This protein binds this small molecule.
Small molecule (SMILES): O=C1[C@H](O)O[C@H](CO)[C@@H](O)[C@@H]1O

Binding-site contacts:
Ligand atom C3 contacts residue GLN420 of chain 1.A at 3.5 Å.
Ligand atom O4 contacts residue THR141 of chain 1.A at 4.0 Å.
Ligand atom O3 contacts residue GLN420 of chain 1.A at 3.0 Å (h-bond).
Ligand atom O6 contacts residue ASP424 of chain 1.A at 2.9 Å (salt-bridge).
Ligand atom OAG contacts residue ASN565 of chain 1.A at 2.8 Å (h-bond).
Ligand atom O4 contacts residue HIS422 of chain 1.A at 3.5 Å (h-bond).
Ligand atom C5 contacts residue ASP424 of chain 1.A at 4.0 Å.
Ligand atom OAG contacts residue FAD1 of chain 1.C at 2.7 Å.
Ligand atom O4 contacts residue ARG444 of chain 1.A at 3.4 Å.
Ligand atom C2 contacts residue ASN565 of chain 1.A at 3.5 Å.
Ligand atom C1 contacts residue HIS520 of chain 1.A at 3.3 Å.
Ligand atom C6 contacts residue ARG444 of chain 1.A at 3.7 Å.
Ligand atom C4 contacts residue GLN420 of chain 1.A at 3.9 Å.
Ligand atom C4 contacts residue THR141 of chain 1.A at 3.7 Å.
Ligand atom O3 contacts residue ALA143 of chain 1.A at 4.1 Å.
Ligand atom O1 contacts residue VAL518 of chain 1.A at 2.7 Å (h-bond).
Ligand atom O3 contacts residue FAD1 of chain 1.C at 2.8 Å (h-bond).
Ligand atom O1 contacts residue FAD1 of chain 1.C at 3.2 Å.
Ligand atom O1 contacts residue HIS520 of chain 1.A at 2.9 Å (h-bond).
Ligand atom C4 contacts residue ASP424 of chain 1.A at 3.2 Å.
Ligand atom C2 contacts residue FAD1 of chain 1.C at 3.2 Å.
Ligand atom C6 contacts residue ASP424 of chain 1.A at 3.3 Å.
Ligand atom O6 contacts residue FAD1 of chain 1.C at 3.6 Å.
Ligand atom O5 contacts residue FAD1 of chain 1.C at 3.3 Å.
Ligand atom O4 contacts residue ASP424 of chain 1.A at 2.6 Å (salt-bridge).
Ligand atom O3 contacts residue THR141 of chain 1.A at 3.6 Å.
Ligand atom O4 contacts residue GLN420 of chain 1.A at 3.1 Å (h-bond).
Ligand atom O6 contacts residue THR141 of chain 1.A at 3.3 Å (h-bond).
Ligand atom C2 contacts residue PHE446 of chain 1.A at 4.1 Å (hydrophobic).
Ligand atom C3 contacts residue ASN565 of chain 1.A at 3.5 Å.
Ligand atom O6 contacts residue PHE426 of chain 1.A at 3.8 Å.
Ligand atom C3 contacts residue FAD1 of chain 1.C at 3.8 Å.
Ligand atom C2 contacts residue HIS520 of chain 1.A at 3.2 Å.
Ligand atom C1 contacts residue VAL518 of chain 1.A at 3.3 Å (hydrophobic).
Ligand atom OAG contacts residue HIS520 of chain 1.A at 2.6 Å (h-bond).
Ligand atom C4 contacts residue FAD1 of chain 1.C at 4.1 Å.
Ligand atom C1 contacts residue FAD1 of chain 1.C at 3.5 Å.
Ligand atom O3 contacts residue ASN565 of chain 1.A at 3.1 Å (h-bond).
Ligand atom O5 contacts residue VAL518 of chain 1.A at 4.1 Å.
Ligand atom C3 contacts residue PHE446 of chain 1.A at 3.6 Å (hydrophobic).

Sequence of chain 1.A:
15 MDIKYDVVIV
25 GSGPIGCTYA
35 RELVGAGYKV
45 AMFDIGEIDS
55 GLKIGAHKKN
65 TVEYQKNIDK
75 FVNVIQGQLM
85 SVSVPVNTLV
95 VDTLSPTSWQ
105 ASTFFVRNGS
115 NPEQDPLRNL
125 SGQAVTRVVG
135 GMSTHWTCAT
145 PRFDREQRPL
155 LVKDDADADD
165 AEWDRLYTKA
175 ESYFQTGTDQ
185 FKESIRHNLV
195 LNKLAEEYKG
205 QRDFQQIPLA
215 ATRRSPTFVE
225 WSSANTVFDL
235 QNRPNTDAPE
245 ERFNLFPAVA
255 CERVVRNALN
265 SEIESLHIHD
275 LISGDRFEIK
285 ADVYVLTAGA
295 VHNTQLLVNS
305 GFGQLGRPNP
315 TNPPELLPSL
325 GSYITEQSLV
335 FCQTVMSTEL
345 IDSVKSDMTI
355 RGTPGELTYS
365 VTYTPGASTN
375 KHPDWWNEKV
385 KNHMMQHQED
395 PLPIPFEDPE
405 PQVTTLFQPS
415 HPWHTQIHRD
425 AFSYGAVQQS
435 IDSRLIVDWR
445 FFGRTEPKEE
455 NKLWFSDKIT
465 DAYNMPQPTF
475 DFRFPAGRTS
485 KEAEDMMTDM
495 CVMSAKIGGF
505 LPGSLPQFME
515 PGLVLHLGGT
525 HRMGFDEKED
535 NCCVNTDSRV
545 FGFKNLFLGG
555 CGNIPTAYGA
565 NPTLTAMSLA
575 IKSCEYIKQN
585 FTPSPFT